Sequence of chain 1.A:
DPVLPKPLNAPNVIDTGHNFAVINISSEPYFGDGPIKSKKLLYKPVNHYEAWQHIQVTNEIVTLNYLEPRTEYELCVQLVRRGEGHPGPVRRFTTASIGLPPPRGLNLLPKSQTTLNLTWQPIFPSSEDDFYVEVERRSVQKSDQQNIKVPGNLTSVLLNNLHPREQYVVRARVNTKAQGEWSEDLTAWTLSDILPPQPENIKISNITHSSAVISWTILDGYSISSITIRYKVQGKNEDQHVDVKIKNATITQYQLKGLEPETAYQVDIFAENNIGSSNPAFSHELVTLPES

This small molecule binds to this protein.
Small molecule (SMILES): CC(=O)N[C@@H]1[C@@H](O)[C@H](O)[C@@H](CO)O[C@H]1O

Binding-site contacts:
Ligand atom O7 contacts residue ASN177 of chain 1.A at 4.3 Å.
Ligand atom O5 contacts residue ASN177 of chain 1.A at 2.4 Å (h-bond).
Ligand atom C3 contacts residue ASN177 of chain 1.A at 3.7 Å.
Ligand atom C4 contacts residue ASN177 of chain 1.A at 4.2 Å.
Ligand atom C5 contacts residue ASN177 of chain 1.A at 3.7 Å.
Ligand atom C1 contacts residue ASN177 of chain 1.A at 1.4 Å.
Ligand atom N2 contacts residue ASN177 of chain 1.A at 2.8 Å (h-bond).
Ligand atom C8 contacts residue ASN177 of chain 1.A at 3.6 Å.
Ligand atom C2 contacts residue ASN177 of chain 1.A at 2.4 Å.
Ligand atom C7 contacts residue ASN177 of chain 1.A at 3.4 Å.